Sequence of chain 1.A:
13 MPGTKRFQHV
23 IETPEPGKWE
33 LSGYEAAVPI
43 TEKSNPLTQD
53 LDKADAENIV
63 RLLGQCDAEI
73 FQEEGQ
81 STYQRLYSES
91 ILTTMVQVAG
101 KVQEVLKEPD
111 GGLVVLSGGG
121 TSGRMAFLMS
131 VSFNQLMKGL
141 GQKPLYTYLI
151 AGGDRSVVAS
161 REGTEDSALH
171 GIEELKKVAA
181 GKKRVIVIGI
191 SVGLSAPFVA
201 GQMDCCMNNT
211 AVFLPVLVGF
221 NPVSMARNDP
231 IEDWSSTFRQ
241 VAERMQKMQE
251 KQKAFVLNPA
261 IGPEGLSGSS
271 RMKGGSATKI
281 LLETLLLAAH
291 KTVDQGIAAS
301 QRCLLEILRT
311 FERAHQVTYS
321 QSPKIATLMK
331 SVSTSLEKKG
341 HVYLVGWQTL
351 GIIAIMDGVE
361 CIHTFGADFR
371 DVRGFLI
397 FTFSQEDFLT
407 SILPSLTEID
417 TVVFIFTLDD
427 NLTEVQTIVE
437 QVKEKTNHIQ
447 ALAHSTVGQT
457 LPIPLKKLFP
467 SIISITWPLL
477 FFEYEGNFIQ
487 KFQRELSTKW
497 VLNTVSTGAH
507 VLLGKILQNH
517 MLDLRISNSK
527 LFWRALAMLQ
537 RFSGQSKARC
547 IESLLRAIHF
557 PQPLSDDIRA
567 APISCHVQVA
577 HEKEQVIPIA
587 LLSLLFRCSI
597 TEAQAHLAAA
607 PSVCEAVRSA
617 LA

This protein binds this small molecule.
Small molecule (SMILES): Nc1ccc(S(=O)(=O)N2CCN(c3ncc(C(O)(C(F)(F)F)C(F)(F)F)cc3-c3cccnc3)CC2)cn1

Binding-site contacts:
Ligand atom F4 contacts residue ARG537 of chain 1.A at 3.1 Å.
Ligand atom F3 contacts residue GLU44 of chain 1.A at 3.6 Å.
Ligand atom F5 contacts residue MET534 of chain 1.A at 3.1 Å.
Ligand atom C3 contacts residue ALA533 of chain 1.A at 3.7 Å (hydrophobic).
Ligand atom F6 contacts residue MET534 of chain 1.A at 3.5 Å.
Ligand atom O3 contacts residue TRP529 of chain 1.A at 3.5 Å.
Ligand atom N3 contacts residue TRP529 of chain 1.A at 3.5 Å.
Ligand atom F2 contacts residue GLU44 of chain 1.A at 3.1 Å.
Ligand atom C14 contacts residue TYR36 of chain 1.A at 3.7 Å (hydrophobic).
Ligand atom F1 contacts residue HIS516 of chain 1.A at 3.5 Å.
Ligand atom C20 contacts residue ARG227 of chain 1.A at 3.7 Å.
Ligand atom C15 contacts residue TYR36 of chain 1.A at 3.3 Å (hydrophobic).
Ligand atom C1 contacts residue ALA533 of chain 1.A at 3.6 Å (hydrophobic).
Ligand atom N6 contacts residue ASN221 of chain 1.A at 3.7 Å.
Ligand atom C19 contacts residue ARG227 of chain 1.A at 3.7 Å.
Ligand atom O2 contacts residue LYS526 of chain 1.A at 3.3 Å.
Ligand atom F4 contacts residue HIS516 of chain 1.A at 3.7 Å.
Ligand atom N6 contacts residue PRO41 of chain 1.A at 3.5 Å.
Ligand atom F3 contacts residue VAL40 of chain 1.A at 3.5 Å.
Ligand atom C19 contacts residue PRO41 of chain 1.A at 3.7 Å (hydrophobic).
Ligand atom F3 contacts residue ARG537 of chain 1.A at 3.4 Å.
Ligand atom C2 contacts residue ALA533 of chain 1.A at 3.6 Å (hydrophobic).
Ligand atom N4 contacts residue PRO41 of chain 1.A at 3.7 Å.
Ligand atom N6 contacts residue GLY193 of chain 1.A at 3.0 Å (h-bond).
Ligand atom N1 contacts residue ARG530 of chain 1.A at 3.5 Å (salt-bridge).
Ligand atom F2 contacts residue HIS516 of chain 1.A at 3.5 Å.
Ligand atom N5 contacts residue ARG227 of chain 1.A at 3.4 Å.
Ligand atom N6 contacts residue ARG227 of chain 1.A at 3.4 Å (salt-bridge).
Ligand atom O2 contacts residue ARG227 of chain 1.A at 3.5 Å.
Ligand atom C11 contacts residue ARG530 of chain 1.A at 3.7 Å.
Ligand atom C11 contacts residue GLU44 of chain 1.A at 3.3 Å.
Ligand atom F1 contacts residue ARG537 of chain 1.A at 3.3 Å.
Ligand atom F5 contacts residue ALA533 of chain 1.A at 2.9 Å.
Ligand atom C10 contacts residue GLU44 of chain 1.A at 3.4 Å.
Ligand atom F6 contacts residue HIS516 of chain 1.A at 3.4 Å.
Ligand atom F2 contacts residue ARG530 of chain 1.A at 3.5 Å.
Ligand atom O3 contacts residue ASP229 of chain 1.A at 3.7 Å.
Ligand atom C15 contacts residue VAL40 of chain 1.A at 3.7 Å (hydrophobic).
Ligand atom O1 contacts residue ARG537 of chain 1.A at 2.8 Å (salt-bridge).
Ligand atom N6 contacts residue MET225 of chain 1.A at 2.9 Å (h-bond).